A small-molecule ligand and the protein it binds are described below.
Small molecule (SMILES): CC(=O)N[C@@H]1[C@@H](O)[C@H](O)[C@@H](CO)O[C@H]1O

Sequence of chain 1.B:
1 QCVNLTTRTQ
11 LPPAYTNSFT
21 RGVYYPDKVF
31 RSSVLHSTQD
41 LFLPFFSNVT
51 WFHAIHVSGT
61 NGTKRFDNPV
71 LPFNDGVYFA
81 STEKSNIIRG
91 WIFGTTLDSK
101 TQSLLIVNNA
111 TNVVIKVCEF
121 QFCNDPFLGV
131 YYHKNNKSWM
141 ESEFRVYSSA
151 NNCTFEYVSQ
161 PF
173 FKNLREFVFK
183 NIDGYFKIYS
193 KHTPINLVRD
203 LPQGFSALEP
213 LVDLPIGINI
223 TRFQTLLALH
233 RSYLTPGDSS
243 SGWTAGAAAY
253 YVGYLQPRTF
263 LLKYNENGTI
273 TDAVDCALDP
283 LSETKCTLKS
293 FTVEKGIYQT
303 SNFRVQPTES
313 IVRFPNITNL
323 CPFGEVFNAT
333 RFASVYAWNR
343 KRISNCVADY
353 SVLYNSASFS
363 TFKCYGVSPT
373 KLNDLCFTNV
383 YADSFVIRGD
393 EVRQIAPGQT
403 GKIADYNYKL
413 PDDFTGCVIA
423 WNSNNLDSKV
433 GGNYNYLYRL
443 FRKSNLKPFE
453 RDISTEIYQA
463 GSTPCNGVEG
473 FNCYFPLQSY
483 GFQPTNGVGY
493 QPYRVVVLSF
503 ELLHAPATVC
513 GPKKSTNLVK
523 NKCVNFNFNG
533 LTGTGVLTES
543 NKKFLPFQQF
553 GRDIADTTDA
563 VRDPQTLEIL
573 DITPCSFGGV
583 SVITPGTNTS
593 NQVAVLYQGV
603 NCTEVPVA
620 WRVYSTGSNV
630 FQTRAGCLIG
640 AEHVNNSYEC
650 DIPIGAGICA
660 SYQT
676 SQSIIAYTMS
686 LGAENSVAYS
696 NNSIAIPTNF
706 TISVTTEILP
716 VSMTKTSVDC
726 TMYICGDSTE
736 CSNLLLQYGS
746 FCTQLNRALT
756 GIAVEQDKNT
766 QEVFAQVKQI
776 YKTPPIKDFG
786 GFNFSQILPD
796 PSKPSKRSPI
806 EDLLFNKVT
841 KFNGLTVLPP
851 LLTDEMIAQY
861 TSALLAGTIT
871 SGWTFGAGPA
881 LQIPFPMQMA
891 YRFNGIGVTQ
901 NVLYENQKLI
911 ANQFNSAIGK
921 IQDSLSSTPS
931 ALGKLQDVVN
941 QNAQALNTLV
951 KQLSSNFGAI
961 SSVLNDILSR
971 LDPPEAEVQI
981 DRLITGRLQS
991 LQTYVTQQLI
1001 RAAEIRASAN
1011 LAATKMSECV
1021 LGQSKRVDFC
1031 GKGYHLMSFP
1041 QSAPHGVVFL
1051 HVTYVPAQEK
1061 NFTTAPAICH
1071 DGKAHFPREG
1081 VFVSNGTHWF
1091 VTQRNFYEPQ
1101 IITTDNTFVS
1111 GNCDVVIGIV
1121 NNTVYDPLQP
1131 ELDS

Binding-site contacts:
Ligand atom C3 contacts residue ASN269 of chain 1.B at 3.8 Å.
Ligand atom O5 contacts residue ASN269 of chain 1.B at 2.3 Å (h-bond).
Ligand atom N2 contacts residue ASN269 of chain 1.B at 2.9 Å (h-bond).
Ligand atom O7 contacts residue GLU268 of chain 1.B at 4.0 Å.
Ligand atom C8 contacts residue ASN269 of chain 1.B at 4.1 Å.
Ligand atom C4 contacts residue ASN269 of chain 1.B at 4.2 Å.
Ligand atom O6 contacts residue ASN269 of chain 1.B at 4.5 Å.
Ligand atom C1 contacts residue ASN269 of chain 1.B at 1.4 Å.
Ligand atom C7 contacts residue GLU268 of chain 1.B at 3.8 Å.
Ligand atom C7 contacts residue ASN269 of chain 1.B at 3.8 Å.
Ligand atom C5 contacts residue ASN269 of chain 1.B at 3.6 Å.
Ligand atom C8 contacts residue GLU268 of chain 1.B at 3.2 Å.
Ligand atom C2 contacts residue ASN269 of chain 1.B at 2.5 Å.